Binding-site contacts:
Ligand atom C1 contacts residue VAL83 of chain 1.B at 3.7 Å (hydrophobic).
Ligand atom C5 contacts residue ASN84 of chain 1.B at 3.6 Å.
Ligand atom N2 contacts residue ASN84 of chain 1.B at 2.9 Å (h-bond).
Ligand atom C8 contacts residue GLU81 of chain 1.B at 3.3 Å.
Ligand atom C1 contacts residue ASN84 of chain 1.B at 1.4 Å.
Ligand atom C2 contacts residue VAL83 of chain 1.B at 4.2 Å (hydrophobic).
Ligand atom C3 contacts residue ASN84 of chain 1.B at 3.8 Å.
Ligand atom C2 contacts residue ASN84 of chain 1.B at 2.5 Å.
Ligand atom C8 contacts residue ASN84 of chain 1.B at 4.4 Å.
Ligand atom C7 contacts residue ASN84 of chain 1.B at 3.2 Å.
Ligand atom O5 contacts residue ASN84 of chain 1.B at 2.4 Å (h-bond).
Ligand atom C4 contacts residue ASN84 of chain 1.B at 4.2 Å.
Ligand atom N2 contacts residue VAL83 of chain 1.B at 3.6 Å.
Ligand atom C8 contacts residue VAL83 of chain 1.B at 4.0 Å (hydrophobic).
Ligand atom C7 contacts residue VAL83 of chain 1.B at 4.0 Å (hydrophobic).
Ligand atom O7 contacts residue ASN84 of chain 1.B at 3.0 Å (h-bond).

The small molecule below binds the protein below.
Small molecule (SMILES): CC(=O)N[C@@H]1[C@@H](O)[C@H](O)[C@@H](CO)O[C@H]1O

Sequence of chain 1.B:
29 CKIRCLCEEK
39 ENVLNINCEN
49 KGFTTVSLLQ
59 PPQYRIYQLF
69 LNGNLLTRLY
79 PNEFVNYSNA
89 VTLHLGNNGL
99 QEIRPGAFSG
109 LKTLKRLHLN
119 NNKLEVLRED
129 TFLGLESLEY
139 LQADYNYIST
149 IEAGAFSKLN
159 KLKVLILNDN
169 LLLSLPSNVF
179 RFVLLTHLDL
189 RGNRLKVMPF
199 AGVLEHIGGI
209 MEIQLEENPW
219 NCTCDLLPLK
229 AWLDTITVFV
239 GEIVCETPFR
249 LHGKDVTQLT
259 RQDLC